Sequence of chain 1.A:
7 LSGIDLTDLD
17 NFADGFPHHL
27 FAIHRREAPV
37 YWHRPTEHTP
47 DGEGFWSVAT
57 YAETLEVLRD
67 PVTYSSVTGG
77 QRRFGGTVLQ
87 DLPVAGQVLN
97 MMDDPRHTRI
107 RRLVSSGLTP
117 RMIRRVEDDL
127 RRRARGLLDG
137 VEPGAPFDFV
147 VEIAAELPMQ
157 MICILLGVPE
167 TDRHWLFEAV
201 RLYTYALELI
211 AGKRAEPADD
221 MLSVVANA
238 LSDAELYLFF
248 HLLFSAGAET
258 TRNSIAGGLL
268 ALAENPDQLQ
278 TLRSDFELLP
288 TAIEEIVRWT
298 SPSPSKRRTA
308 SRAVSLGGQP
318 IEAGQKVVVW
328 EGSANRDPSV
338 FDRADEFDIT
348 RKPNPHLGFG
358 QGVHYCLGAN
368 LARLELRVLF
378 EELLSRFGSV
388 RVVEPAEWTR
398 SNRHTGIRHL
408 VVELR

Binding-site contacts:
Ligand atom C09 contacts residue THR257 of chain 1.A at 4.0 Å.
Ligand atom C09 contacts residue HEM1 of chain 1.C at 3.0 Å.
Ligand atom N10 contacts residue HEM1 of chain 1.C at 2.0 Å.
Ligand atom C11 contacts residue ALA253 of chain 1.A at 3.3 Å (hydrophobic).
Ligand atom C12 contacts residue HEM1 of chain 1.C at 4.2 Å.
Ligand atom C05 contacts residue LEU249 of chain 1.A at 4.0 Å (hydrophobic).
Ligand atom N02 contacts residue SER252 of chain 1.A at 3.4 Å (h-bond).
Ligand atom C9 contacts residue LEU249 of chain 1.A at 4.0 Å (hydrophobic).
Ligand atom C03 contacts residue SER252 of chain 1.A at 3.8 Å.
Ligand atom N08 contacts residue THR257 of chain 1.A at 3.7 Å.
Ligand atom C12 contacts residue LEU249 of chain 1.A at 3.7 Å (hydrophobic).
Ligand atom C6 contacts residue LEU245 of chain 1.A at 3.8 Å (hydrophobic).
Ligand atom C07 contacts residue THR257 of chain 1.A at 3.4 Å.
Ligand atom C03 contacts residue ASN96 of chain 1.A at 3.7 Å.
Ligand atom C8 contacts residue HIS248 of chain 1.A at 4.3 Å.
Ligand atom C4 contacts residue MET97 of chain 1.A at 4.1 Å (hydrophobic).
Ligand atom C7 contacts residue HIS248 of chain 1.A at 4.0 Å.
Ligand atom O13 contacts residue LEU249 of chain 1.A at 3.9 Å.
Ligand atom C5 contacts residue LEU245 of chain 1.A at 4.2 Å (hydrophobic).
Ligand atom C07 contacts residue SER252 of chain 1.A at 3.9 Å.
Ligand atom C03 contacts residue LEU249 of chain 1.A at 3.6 Å (hydrophobic).
Ligand atom C12 contacts residue ALA253 of chain 1.A at 3.6 Å (hydrophobic).
Ligand atom C05 contacts residue ASN96 of chain 1.A at 3.7 Å.
Ligand atom C12 contacts residue SER252 of chain 1.A at 3.5 Å.
Ligand atom C11 contacts residue LEU249 of chain 1.A at 4.2 Å (hydrophobic).
Ligand atom C8 contacts residue LEU249 of chain 1.A at 4.3 Å (hydrophobic).
Ligand atom N02 contacts residue LEU249 of chain 1.A at 3.9 Å.
Ligand atom C11 contacts residue HEM1 of chain 1.C at 3.1 Å.
Ligand atom N10 contacts residue ALA253 of chain 1.A at 4.0 Å.
Ligand atom N04 contacts residue LEU249 of chain 1.A at 3.7 Å.
Ligand atom N04 contacts residue ASN96 of chain 1.A at 4.1 Å.
Ligand atom C6 contacts residue HIS248 of chain 1.A at 3.8 Å.
Ligand atom C4 contacts residue VAL90 of chain 1.A at 4.1 Å (hydrophobic).
Ligand atom O13 contacts residue ASN96 of chain 1.A at 2.8 Å (h-bond).
Ligand atom N08 contacts residue ALA253 of chain 1.A at 4.3 Å.
Ligand atom O13 contacts residue MET97 of chain 1.A at 4.2 Å.
Ligand atom C06 contacts residue SER300 of chain 1.A at 3.9 Å.
Ligand atom N08 contacts residue SER252 of chain 1.A at 4.0 Å.
Ligand atom N08 contacts residue HEM1 of chain 1.C at 4.2 Å.
Ligand atom N04 contacts residue SER252 of chain 1.A at 3.2 Å (h-bond).

The small molecule below binds the protein below.
Small molecule (SMILES): O=C(NCCCn1ccnc1)NC12CC3CC(CC(C3)C1)C2